Sequence of chain 1.C:
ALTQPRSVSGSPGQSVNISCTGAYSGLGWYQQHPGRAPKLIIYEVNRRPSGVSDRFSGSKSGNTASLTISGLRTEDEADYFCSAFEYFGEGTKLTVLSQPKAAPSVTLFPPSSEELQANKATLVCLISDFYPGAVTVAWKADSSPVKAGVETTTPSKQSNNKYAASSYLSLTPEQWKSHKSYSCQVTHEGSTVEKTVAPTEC

Sequence of chain 1.D:
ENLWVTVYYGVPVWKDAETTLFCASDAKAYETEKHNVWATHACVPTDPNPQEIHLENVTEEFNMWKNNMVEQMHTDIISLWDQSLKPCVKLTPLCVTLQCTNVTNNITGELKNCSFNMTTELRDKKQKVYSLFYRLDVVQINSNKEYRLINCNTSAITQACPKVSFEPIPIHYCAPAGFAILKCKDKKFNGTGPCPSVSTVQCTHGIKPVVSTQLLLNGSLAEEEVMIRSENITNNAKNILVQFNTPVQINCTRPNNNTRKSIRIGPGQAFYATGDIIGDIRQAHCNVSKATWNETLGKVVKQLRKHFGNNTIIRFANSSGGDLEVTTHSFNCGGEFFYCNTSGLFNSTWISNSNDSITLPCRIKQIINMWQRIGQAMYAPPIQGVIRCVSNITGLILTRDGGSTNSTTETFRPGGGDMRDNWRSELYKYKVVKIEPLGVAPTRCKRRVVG

Binding-site contacts:
Ligand atom C8 contacts residue ILE272 of chain 1.D at 3.9 Å (hydrophobic).
Ligand atom O5 contacts residue SER63 of chain 1.C at 4.2 Å.
Ligand atom C8 contacts residue ASN271 of chain 1.D at 4.0 Å.
Ligand atom O4 contacts residue LYS62 of chain 1.C at 3.6 Å (salt-bridge).
Ligand atom C2 contacts residue SER63 of chain 1.C at 4.2 Å.
Ligand atom O7 contacts residue SER63 of chain 1.C at 4.0 Å.
Ligand atom O6 contacts residue PHE87 of chain 1.C at 3.1 Å.
Ligand atom O4 contacts residue TYR26 of chain 1.C at 3.6 Å.
Ligand atom O5 contacts residue ASN271 of chain 1.D at 2.5 Å (h-bond).
Ligand atom C3 contacts residue SER63 of chain 1.C at 3.8 Å.
Ligand atom C3 contacts residue LYS62 of chain 1.C at 3.4 Å.
Ligand atom C5 contacts residue ASN271 of chain 1.D at 3.8 Å.
Ligand atom O5 contacts residue GLY64 of chain 1.C at 3.6 Å.
Ligand atom C6 contacts residue PHE87 of chain 1.C at 3.8 Å (hydrophobic).
Ligand atom O7 contacts residue GLU270 of chain 1.D at 4.0 Å.
Ligand atom C5 contacts residue PHE87 of chain 1.C at 3.8 Å (hydrophobic).
Ligand atom O3 contacts residue LYS62 of chain 1.C at 3.0 Å (salt-bridge).
Ligand atom C8 contacts residue TYR26 of chain 1.C at 3.4 Å (hydrophobic).
Ligand atom C4 contacts residue LYS62 of chain 1.C at 4.1 Å.
Ligand atom C1 contacts residue ASN271 of chain 1.D at 1.4 Å.
Ligand atom C6 contacts residue GLY64 of chain 1.C at 3.5 Å.
Ligand atom O3 contacts residue SER63 of chain 1.C at 3.2 Å.
Ligand atom O4 contacts residue GLY64 of chain 1.C at 4.1 Å.
Ligand atom C2 contacts residue ASN271 of chain 1.D at 2.5 Å.
Ligand atom O6 contacts residue GLY64 of chain 1.C at 3.2 Å.
Ligand atom C4 contacts residue ASN271 of chain 1.D at 4.3 Å.
Ligand atom N2 contacts residue TYR26 of chain 1.C at 4.0 Å.
Ligand atom O7 contacts residue ASN271 of chain 1.D at 3.7 Å.
Ligand atom C4 contacts residue GLY64 of chain 1.C at 3.4 Å.
Ligand atom C7 contacts residue ASN271 of chain 1.D at 3.5 Å.
Ligand atom C1 contacts residue THR273 of chain 1.D at 3.5 Å.
Ligand atom N2 contacts residue ASN271 of chain 1.D at 2.9 Å (h-bond).
Ligand atom C2 contacts residue GLY64 of chain 1.C at 4.0 Å.
Ligand atom C1 contacts residue PHE87 of chain 1.C at 4.1 Å (hydrophobic).
Ligand atom O6 contacts residue LEU29 of chain 1.C at 3.6 Å.
Ligand atom C8 contacts residue SER27 of chain 1.C at 3.0 Å.
Ligand atom O5 contacts residue PHE87 of chain 1.C at 3.5 Å.
Ligand atom C5 contacts residue GLY64 of chain 1.C at 3.8 Å.
Ligand atom C3 contacts residue ASN271 of chain 1.D at 3.8 Å.
Ligand atom C1 contacts residue GLY64 of chain 1.C at 4.2 Å.

The small molecule below binds the protein below.
Small molecule (SMILES): CC(=O)N[C@H]1[C@H](O[C@H]2[C@H](O)[C@@H](NC(C)=O)CO[C@@H]2CO)O[C@H](CO)[C@@H](O[C@@H]2O[C@H](CO[C@H]3O[C@H](CO)[C@@H](O)[C@H](O)[C@@H]3O[C@@H]3O[C@H](CO)[C@@H](O[C@@H]4O[C@H](CO)[C@H](O)[C@H](O)[C@H]4O)[C@H](O)[C@H]3NC(C)=O)[C@@H](O)[C@H](O[C@H]3O[C@H](CO)[C@@H](O)[C@H](O)[C@@H]3O)[C@@H]2O)[C@@H]1O